Sequence of chain 1.A:
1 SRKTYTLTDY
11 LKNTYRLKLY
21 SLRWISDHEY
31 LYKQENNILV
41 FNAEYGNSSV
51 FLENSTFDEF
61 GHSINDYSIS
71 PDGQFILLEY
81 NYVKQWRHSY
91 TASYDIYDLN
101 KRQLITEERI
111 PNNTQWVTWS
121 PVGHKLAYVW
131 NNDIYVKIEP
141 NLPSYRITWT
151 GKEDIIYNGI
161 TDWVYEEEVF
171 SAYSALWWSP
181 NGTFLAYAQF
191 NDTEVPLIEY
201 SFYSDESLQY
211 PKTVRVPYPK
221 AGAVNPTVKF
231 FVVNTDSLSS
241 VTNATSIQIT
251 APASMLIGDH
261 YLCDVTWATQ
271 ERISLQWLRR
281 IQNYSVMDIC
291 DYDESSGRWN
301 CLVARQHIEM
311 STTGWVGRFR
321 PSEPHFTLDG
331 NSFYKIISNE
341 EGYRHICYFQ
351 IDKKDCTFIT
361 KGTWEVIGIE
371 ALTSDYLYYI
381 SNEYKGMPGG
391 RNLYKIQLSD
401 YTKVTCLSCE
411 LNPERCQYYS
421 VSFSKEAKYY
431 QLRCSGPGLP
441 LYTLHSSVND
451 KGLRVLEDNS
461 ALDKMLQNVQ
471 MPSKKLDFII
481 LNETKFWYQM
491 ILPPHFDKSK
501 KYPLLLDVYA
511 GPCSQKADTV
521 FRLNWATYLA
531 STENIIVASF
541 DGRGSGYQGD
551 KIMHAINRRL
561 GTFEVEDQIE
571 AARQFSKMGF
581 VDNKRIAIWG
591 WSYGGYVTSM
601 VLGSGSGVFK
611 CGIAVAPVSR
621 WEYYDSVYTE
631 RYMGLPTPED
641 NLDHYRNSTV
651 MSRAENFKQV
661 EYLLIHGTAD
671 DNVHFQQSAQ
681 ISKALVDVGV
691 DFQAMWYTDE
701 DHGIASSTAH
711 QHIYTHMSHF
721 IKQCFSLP

Binding-site contacts:
Ligand atom C3 contacts residue TRP149 of chain 1.A at 4.3 Å (hydrophobic).
Ligand atom N2 contacts residue ASN243 of chain 1.A at 2.9 Å (h-bond).
Ligand atom C7 contacts residue ASN243 of chain 1.A at 2.9 Å.
Ligand atom C3 contacts residue ASN243 of chain 1.A at 3.9 Å.
Ligand atom C1 contacts residue ASN243 of chain 1.A at 1.4 Å.
Ligand atom C5 contacts residue TRP149 of chain 1.A at 3.8 Å (hydrophobic).
Ligand atom N2 contacts residue TRP149 of chain 1.A at 4.5 Å.
Ligand atom O4 contacts residue TRP149 of chain 1.A at 4.4 Å.
Ligand atom O5 contacts residue ASN243 of chain 1.A at 2.3 Å (h-bond).
Ligand atom C4 contacts residue ASN243 of chain 1.A at 4.2 Å.
Ligand atom C8 contacts residue VAL241 of chain 1.A at 4.3 Å (hydrophobic).
Ligand atom C1 contacts residue TRP149 of chain 1.A at 4.0 Å (hydrophobic).
Ligand atom O6 contacts residue TRP149 of chain 1.A at 4.1 Å.
Ligand atom O5 contacts residue TRP149 of chain 1.A at 4.1 Å.
Ligand atom O7 contacts residue ASN243 of chain 1.A at 2.9 Å (h-bond).
Ligand atom C6 contacts residue TRP149 of chain 1.A at 4.2 Å (hydrophobic).
Ligand atom C5 contacts residue ASN243 of chain 1.A at 3.6 Å.
Ligand atom C2 contacts residue ASN243 of chain 1.A at 2.5 Å.
Ligand atom C8 contacts residue ASN243 of chain 1.A at 3.7 Å.

This small molecule binds to this protein.
Small molecule (SMILES): CC(=O)N[C@@H]1[C@@H](O)[C@H](O)[C@@H](CO)O[C@H]1O